Binding-site contacts:
Ligand atom O2' contacts residue GLN778 of chain 1.C at 3.4 Å (h-bond).
Ligand atom O2B contacts residue GLY610 of chain 1.C at 3.5 Å (h-bond).
Ligand atom N1 contacts residue ARG569 of chain 1.C at 3.3 Å (salt-bridge).
Ligand atom O2A contacts residue LYS611 of chain 1.C at 3.4 Å (salt-bridge).
Ligand atom O3G contacts residue GLY608 of chain 1.C at 3.6 Å.
Ligand atom O2B contacts residue LYS611 of chain 1.C at 3.0 Å (salt-bridge).
Ligand atom S1G contacts residue ARG756 of chain 1.B at 2.7 Å (salt-bridge).
Ligand atom O3A contacts residue GLY608 of chain 1.C at 3.5 Å.
Ligand atom N7 contacts residue VAL609 of chain 1.C at 3.0 Å (h-bond).
Ligand atom C2 contacts residue ARG569 of chain 1.C at 3.1 Å.
Ligand atom O3G contacts residue LYS611 of chain 1.C at 3.5 Å (salt-bridge).
Ligand atom O3B contacts residue LYS611 of chain 1.C at 3.4 Å.
Ligand atom C8 contacts residue ALA814 of chain 1.C at 3.6 Å (hydrophobic).
Ligand atom O2A contacts residue THR612 of chain 1.C at 3.0 Å (h-bond).
Ligand atom O4' contacts residue ALA814 of chain 1.C at 3.5 Å.
Ligand atom C5 contacts residue ILE571 of chain 1.C at 3.7 Å (hydrophobic).
Ligand atom N7 contacts residue GLY610 of chain 1.C at 3.5 Å.
Ligand atom O2G contacts residue ARG756 of chain 1.B at 3.3 Å (salt-bridge).
Ligand atom O1B contacts residue THR612 of chain 1.C at 2.6 Å (h-bond).
Ligand atom N1 contacts residue ILE571 of chain 1.C at 2.9 Å (h-bond).
Ligand atom PG contacts residue GLY608 of chain 1.C at 3.6 Å.
Ligand atom C8 contacts residue VAL609 of chain 1.C at 3.3 Å (hydrophobic).
Ligand atom S1G contacts residue GLY608 of chain 1.C at 3.7 Å.
Ligand atom N1 contacts residue VAL570 of chain 1.C at 3.5 Å.
Ligand atom O1A contacts residue ARG815 of chain 1.C at 3.2 Å (salt-bridge).
Ligand atom O3G contacts residue ASN719 of chain 1.C at 3.4 Å (h-bond).
Ligand atom O2A contacts residue GLY610 of chain 1.C at 3.6 Å.
Ligand atom O2B contacts residue THR612 of chain 1.C at 3.6 Å (h-bond).
Ligand atom S1G contacts residue ARG815 of chain 1.C at 2.8 Å (salt-bridge).
Ligand atom C5' contacts residue ARG815 of chain 1.C at 3.6 Å.
Ligand atom C6 contacts residue ILE571 of chain 1.C at 2.6 Å (hydrophobic).
Ligand atom C2' contacts residue GLU613 of chain 1.C at 3.7 Å.
Ligand atom O3A contacts residue ARG815 of chain 1.C at 3.2 Å (salt-bridge).
Ligand atom O3B contacts residue GLY608 of chain 1.C at 2.9 Å (h-bond).
Ligand atom O2A contacts residue GLU613 of chain 1.C at 3.3 Å (salt-bridge).
Ligand atom N6 contacts residue VAL570 of chain 1.C at 3.5 Å.
Ligand atom PG contacts residue ARG756 of chain 1.B at 3.6 Å.
Ligand atom N6 contacts residue ILE571 of chain 1.C at 1.3 Å (h-bond).
Ligand atom N6 contacts residue GLY572 of chain 1.C at 3.5 Å (h-bond).
Ligand atom C8 contacts residue GLY610 of chain 1.C at 3.4 Å.

Sequence of chain 1.B:
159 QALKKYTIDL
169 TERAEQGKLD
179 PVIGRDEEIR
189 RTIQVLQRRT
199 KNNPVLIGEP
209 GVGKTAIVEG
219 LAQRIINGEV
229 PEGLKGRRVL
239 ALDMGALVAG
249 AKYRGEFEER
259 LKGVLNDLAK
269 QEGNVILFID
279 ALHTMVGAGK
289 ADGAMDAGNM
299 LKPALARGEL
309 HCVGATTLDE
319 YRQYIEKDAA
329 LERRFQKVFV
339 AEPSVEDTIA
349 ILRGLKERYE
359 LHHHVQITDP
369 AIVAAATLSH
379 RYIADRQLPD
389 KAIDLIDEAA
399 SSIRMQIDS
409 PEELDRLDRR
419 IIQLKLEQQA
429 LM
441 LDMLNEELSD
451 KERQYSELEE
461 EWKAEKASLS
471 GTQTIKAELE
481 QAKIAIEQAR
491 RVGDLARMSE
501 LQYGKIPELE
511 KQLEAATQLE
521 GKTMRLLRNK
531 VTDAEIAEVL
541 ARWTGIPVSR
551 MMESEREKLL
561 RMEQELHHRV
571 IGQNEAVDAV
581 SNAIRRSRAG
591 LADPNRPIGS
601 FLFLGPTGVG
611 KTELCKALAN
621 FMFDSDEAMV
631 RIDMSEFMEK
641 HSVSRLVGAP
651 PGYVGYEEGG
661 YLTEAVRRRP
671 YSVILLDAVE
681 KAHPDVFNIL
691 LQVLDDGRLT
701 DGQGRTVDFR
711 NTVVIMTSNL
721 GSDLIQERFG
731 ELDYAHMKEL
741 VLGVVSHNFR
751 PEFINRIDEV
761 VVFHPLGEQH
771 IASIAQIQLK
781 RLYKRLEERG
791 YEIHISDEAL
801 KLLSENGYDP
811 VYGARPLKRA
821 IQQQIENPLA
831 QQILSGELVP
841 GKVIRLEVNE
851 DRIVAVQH

The small molecule below binds the protein below.
Small molecule (SMILES): Nc1ncnc2c1ncn2[C@@H]1O[C@H](COP(=O)(O)OP(=O)(O)OP(O)(O)=S)[C@@H](O)[C@H]1O

Sequence of chain 1.C:
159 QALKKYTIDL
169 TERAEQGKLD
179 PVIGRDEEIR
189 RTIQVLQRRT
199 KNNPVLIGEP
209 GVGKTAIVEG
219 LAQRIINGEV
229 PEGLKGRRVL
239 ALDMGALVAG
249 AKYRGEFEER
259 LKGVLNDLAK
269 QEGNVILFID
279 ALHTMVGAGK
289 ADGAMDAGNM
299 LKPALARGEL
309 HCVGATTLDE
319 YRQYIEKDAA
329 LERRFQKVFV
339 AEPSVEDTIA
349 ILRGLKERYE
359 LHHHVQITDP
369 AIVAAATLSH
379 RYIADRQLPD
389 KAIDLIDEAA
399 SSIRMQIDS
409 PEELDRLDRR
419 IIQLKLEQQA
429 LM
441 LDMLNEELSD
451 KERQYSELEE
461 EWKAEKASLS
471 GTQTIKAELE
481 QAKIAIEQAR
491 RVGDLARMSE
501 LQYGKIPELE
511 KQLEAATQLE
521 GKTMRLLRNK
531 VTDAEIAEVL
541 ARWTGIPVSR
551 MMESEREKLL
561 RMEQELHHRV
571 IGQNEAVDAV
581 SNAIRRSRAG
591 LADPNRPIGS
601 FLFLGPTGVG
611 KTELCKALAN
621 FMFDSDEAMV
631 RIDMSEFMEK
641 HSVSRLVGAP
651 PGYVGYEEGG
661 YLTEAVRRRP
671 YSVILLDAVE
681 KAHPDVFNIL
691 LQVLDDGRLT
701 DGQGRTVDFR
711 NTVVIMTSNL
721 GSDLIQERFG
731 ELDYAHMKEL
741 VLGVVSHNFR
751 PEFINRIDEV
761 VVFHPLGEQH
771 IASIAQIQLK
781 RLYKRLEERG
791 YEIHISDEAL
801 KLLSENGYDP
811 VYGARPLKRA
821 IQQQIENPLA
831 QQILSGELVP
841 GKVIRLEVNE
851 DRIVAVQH